Sequence of chain 1.A:
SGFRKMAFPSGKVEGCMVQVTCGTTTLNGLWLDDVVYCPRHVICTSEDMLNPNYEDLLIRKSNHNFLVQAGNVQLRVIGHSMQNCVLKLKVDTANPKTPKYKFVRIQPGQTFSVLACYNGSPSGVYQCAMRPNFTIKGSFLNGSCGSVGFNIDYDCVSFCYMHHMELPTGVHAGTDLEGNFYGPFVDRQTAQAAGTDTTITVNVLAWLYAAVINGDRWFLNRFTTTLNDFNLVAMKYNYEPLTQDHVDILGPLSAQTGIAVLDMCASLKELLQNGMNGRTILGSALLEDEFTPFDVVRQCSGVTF

Sequence of chain 1.B:
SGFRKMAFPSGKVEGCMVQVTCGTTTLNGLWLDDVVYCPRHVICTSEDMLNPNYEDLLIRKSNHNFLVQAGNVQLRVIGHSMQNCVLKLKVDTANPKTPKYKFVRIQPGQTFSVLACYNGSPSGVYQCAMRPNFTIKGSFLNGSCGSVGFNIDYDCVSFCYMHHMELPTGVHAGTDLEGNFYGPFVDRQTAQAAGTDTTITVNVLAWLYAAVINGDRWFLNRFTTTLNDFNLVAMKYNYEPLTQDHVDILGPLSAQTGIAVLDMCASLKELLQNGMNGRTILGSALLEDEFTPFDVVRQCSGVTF

The small molecule below binds the protein below.
Small molecule (SMILES): O=C1NC2(CC(C3CCC3)C2)C(=O)N1c1cncc(F)c1

Binding-site contacts:
Ligand atom O1 contacts residue GLY143 of chain 1.B at 3.5 Å (h-bond).
Ligand atom C7 contacts residue ASP187 of chain 1.B at 3.6 Å.
Ligand atom F1 contacts residue PHE140 of chain 1.B at 3.3 Å.
Ligand atom F1 contacts residue GLU166 of chain 1.B at 3.5 Å.
Ligand atom C7 contacts residue MET49 of chain 1.B at 3.7 Å (hydrophobic).
Ligand atom C13 contacts residue PHE140 of chain 1.B at 3.0 Å (hydrophobic).
Ligand atom N3 contacts residue HIS163 of chain 1.B at 2.9 Å (h-bond).
Ligand atom C8 contacts residue GLN189 of chain 1.B at 3.6 Å.
Ligand atom C10 contacts residue MET165 of chain 1.B at 3.9 Å (hydrophobic).
Ligand atom C12 contacts residue GLU166 of chain 1.B at 3.7 Å.
Ligand atom C13 contacts residue LEU141 of chain 1.B at 3.8 Å (hydrophobic).
Ligand atom C14 contacts residue PHE140 of chain 1.B at 3.6 Å (hydrophobic).
Ligand atom O2 contacts residue MET165 of chain 1.B at 3.2 Å.
Ligand atom F1 contacts residue SER1 of chain 1.A at 3.5 Å.
Ligand atom C14 contacts residue ASN142 of chain 1.B at 3.7 Å.
Ligand atom C15 contacts residue ASN142 of chain 1.B at 3.9 Å.
Ligand atom C8 contacts residue MET49 of chain 1.B at 3.6 Å (hydrophobic).
Ligand atom O1 contacts residue ASN142 of chain 1.B at 3.5 Å (h-bond).
Ligand atom N3 contacts residue SER144 of chain 1.B at 3.9 Å.
Ligand atom C12 contacts residue HIS163 of chain 1.B at 3.4 Å.
Ligand atom C14 contacts residue GLU166 of chain 1.B at 3.7 Å.
Ligand atom N3 contacts residue GLU166 of chain 1.B at 3.8 Å.
Ligand atom F1 contacts residue ASN142 of chain 1.B at 3.4 Å.
Ligand atom C1 contacts residue CYS145 of chain 1.B at 3.5 Å (hydrophobic).
Ligand atom F1 contacts residue LEU141 of chain 1.B at 3.5 Å.
Ligand atom N2 contacts residue CYS145 of chain 1.B at 3.8 Å.
Ligand atom O2 contacts residue GLU166 of chain 1.B at 3.0 Å (salt-bridge).
Ligand atom C9 contacts residue GLN189 of chain 1.B at 3.8 Å.
Ligand atom N1 contacts residue CYS145 of chain 1.B at 4.0 Å.
Ligand atom C6 contacts residue ASP187 of chain 1.B at 3.8 Å.
Ligand atom C6 contacts residue ARG188 of chain 1.B at 3.9 Å.
Ligand atom C12 contacts residue MET165 of chain 1.B at 3.9 Å (hydrophobic).
Ligand atom N3 contacts residue PHE140 of chain 1.B at 3.7 Å.
Ligand atom C14 contacts residue LEU141 of chain 1.B at 3.6 Å (hydrophobic).
Ligand atom C8 contacts residue ARG188 of chain 1.B at 4.0 Å.
Ligand atom C12 contacts residue CYS145 of chain 1.B at 3.9 Å (hydrophobic).
Ligand atom C13 contacts residue GLU166 of chain 1.B at 3.4 Å.
Ligand atom O1 contacts residue CYS145 of chain 1.B at 3.5 Å (h-bond).
Ligand atom C3 contacts residue HIS164 of chain 1.B at 3.4 Å.
Ligand atom C3 contacts residue HIS41 of chain 1.B at 3.5 Å.